Sequence of chain 1.A:
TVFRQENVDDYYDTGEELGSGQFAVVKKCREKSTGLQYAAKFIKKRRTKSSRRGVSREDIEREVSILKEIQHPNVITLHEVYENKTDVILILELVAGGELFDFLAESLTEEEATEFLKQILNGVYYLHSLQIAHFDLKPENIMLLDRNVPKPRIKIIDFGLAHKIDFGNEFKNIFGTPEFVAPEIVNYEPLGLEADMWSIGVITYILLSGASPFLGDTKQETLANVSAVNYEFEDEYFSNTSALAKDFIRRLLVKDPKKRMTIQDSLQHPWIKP

Binding-site contacts:
Ligand atom C13 contacts residue ASP161 of chain 1.A at 3.4 Å.
Ligand atom O1 contacts residue LEU68 of chain 1.A at 3.5 Å.
Ligand atom C13 contacts residue LEU68 of chain 1.A at 3.6 Å (hydrophobic).
Ligand atom OAD contacts residue ASP161 of chain 1.A at 3.5 Å.
Ligand atom C9 contacts residue ASP161 of chain 1.A at 3.6 Å.
Ligand atom C13 contacts residue ILE77 of chain 1.A at 3.4 Å (hydrophobic).
Ligand atom C3 contacts residue MET146 of chain 1.A at 3.8 Å (hydrophobic).
Ligand atom OAD contacts residue GLU64 of chain 1.A at 2.6 Å (salt-bridge).
Ligand atom O3 contacts residue GLU94 of chain 1.A at 2.7 Å (salt-bridge).
Ligand atom C2 contacts residue VAL96 of chain 1.A at 3.8 Å (hydrophobic).
Ligand atom C14 contacts residue ILE77 of chain 1.A at 3.2 Å (hydrophobic).
Ligand atom C2 contacts residue LEU19 of chain 1.A at 3.8 Å (hydrophobic).
Ligand atom O3 contacts residue VAL96 of chain 1.A at 2.8 Å (h-bond).
Ligand atom C12 contacts residue GLU64 of chain 1.A at 3.1 Å.
Ligand atom O2 contacts residue LEU19 of chain 1.A at 3.4 Å.
Ligand atom O2 contacts residue MET146 of chain 1.A at 3.5 Å.
Ligand atom O1 contacts residue PHE162 of chain 1.A at 2.7 Å (h-bond).
Ligand atom C6 contacts residue ALA40 of chain 1.A at 3.7 Å (hydrophobic).
Ligand atom C11 contacts residue GLU64 of chain 1.A at 3.3 Å.
Ligand atom C12 contacts residue ASP161 of chain 1.A at 3.3 Å.
Ligand atom C11 contacts residue ASP161 of chain 1.A at 3.4 Å.
Ligand atom O1 contacts residue ASP161 of chain 1.A at 3.7 Å.
Ligand atom O3 contacts residue LEU95 of chain 1.A at 3.3 Å.
Ligand atom C11 contacts residue LYS42 of chain 1.A at 3.6 Å.
Ligand atom C7 contacts residue ILE160 of chain 1.A at 3.7 Å (hydrophobic).
Ligand atom O3 contacts residue ALA40 of chain 1.A at 3.3 Å.
Ligand atom C8 contacts residue LEU93 of chain 1.A at 3.7 Å (hydrophobic).
Ligand atom C9 contacts residue ILE160 of chain 1.A at 3.6 Å (hydrophobic).
Ligand atom C1 contacts residue GLU94 of chain 1.A at 3.7 Å.
Ligand atom C9 contacts residue LEU93 of chain 1.A at 3.5 Å (hydrophobic).
Ligand atom C8 contacts residue ILE160 of chain 1.A at 3.6 Å (hydrophobic).
Ligand atom C14 contacts residue ASP161 of chain 1.A at 3.5 Å.
Ligand atom OAD contacts residue LYS42 of chain 1.A at 2.6 Å (salt-bridge).
Ligand atom C1 contacts residue ALA40 of chain 1.A at 3.4 Å (hydrophobic).
Ligand atom C14 contacts residue ILE160 of chain 1.A at 3.7 Å (hydrophobic).
Ligand atom C10 contacts residue ASP161 of chain 1.A at 3.5 Å.
Ligand atom C10 contacts residue LYS42 of chain 1.A at 3.7 Å.
Ligand atom O1 contacts residue GLU64 of chain 1.A at 2.3 Å (salt-bridge).
Ligand atom C14 contacts residue LEU93 of chain 1.A at 3.7 Å (hydrophobic).
Ligand atom C12 contacts residue PHE162 of chain 1.A at 3.4 Å (hydrophobic).

This protein binds this small molecule.
Small molecule (SMILES): Oc1cc(O)cc(/C=C/c2ccc(O)c(O)c2)c1